Sequence of chain 1.C:
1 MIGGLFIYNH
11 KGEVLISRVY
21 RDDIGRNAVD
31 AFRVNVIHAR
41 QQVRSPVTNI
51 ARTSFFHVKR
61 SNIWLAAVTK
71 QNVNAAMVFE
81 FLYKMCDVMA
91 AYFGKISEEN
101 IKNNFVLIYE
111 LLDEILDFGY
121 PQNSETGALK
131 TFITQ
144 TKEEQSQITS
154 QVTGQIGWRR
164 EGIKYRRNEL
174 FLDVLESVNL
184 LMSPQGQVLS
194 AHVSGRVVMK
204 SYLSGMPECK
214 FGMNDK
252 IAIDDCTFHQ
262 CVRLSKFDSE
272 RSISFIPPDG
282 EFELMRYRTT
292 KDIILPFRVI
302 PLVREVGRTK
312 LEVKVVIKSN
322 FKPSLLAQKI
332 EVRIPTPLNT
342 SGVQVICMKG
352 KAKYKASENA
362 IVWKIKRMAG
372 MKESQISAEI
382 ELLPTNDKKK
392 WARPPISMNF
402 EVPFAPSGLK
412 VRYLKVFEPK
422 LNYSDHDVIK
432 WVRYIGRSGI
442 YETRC

Binding-site contacts:
Ligand atom OXT contacts residue LYS431 of chain 1.C at 3.5 Å (salt-bridge).
Ligand atom N contacts residue TRP432 of chain 1.C at 3.3 Å.
Ligand atom NE contacts residue THR26 of chain 1.H at 2.7 Å (h-bond).
Ligand atom NE contacts residue LYS27 of chain 1.H at 3.8 Å.
Ligand atom NH1 contacts residue LYS27 of chain 1.H at 3.2 Å (salt-bridge).
Ligand atom CZ contacts residue PHE174 of chain 1.C at 3.9 Å (hydrophobic).
Ligand atom CD contacts residue THR26 of chain 1.H at 3.4 Å.
Ligand atom NH1 contacts residue VAL429 of chain 1.C at 3.6 Å.
Ligand atom CB contacts residue TRP432 of chain 1.C at 3.5 Å (hydrophobic).
Ligand atom CE1 contacts residue ARG434 of chain 1.C at 3.6 Å.
Ligand atom O contacts residue LYS431 of chain 1.C at 3.4 Å.
Ligand atom CZ contacts residue ARG434 of chain 1.C at 3.3 Å.
Ligand atom OD1 contacts residue LYS431 of chain 1.C at 3.1 Å (salt-bridge).
Ligand atom CD1 contacts residue VAL433 of chain 1.C at 3.3 Å (hydrophobic).
Ligand atom ND2 contacts residue LYS431 of chain 1.C at 3.6 Å.
Ligand atom CG contacts residue LYS431 of chain 1.C at 3.6 Å.
Ligand atom CE1 contacts residue PHE174 of chain 1.C at 3.8 Å (hydrophobic).
Ligand atom O contacts residue TRP432 of chain 1.C at 3.2 Å.
Ligand atom OH contacts residue ARG434 of chain 1.C at 2.8 Å (salt-bridge).
Ligand atom CG contacts residue VAL433 of chain 1.C at 3.7 Å (hydrophobic).
Ligand atom NH1 contacts residue THR26 of chain 1.H at 3.4 Å.
Ligand atom C contacts residue TRP432 of chain 1.C at 3.5 Å (hydrophobic).
Ligand atom CZ contacts residue LYS27 of chain 1.H at 3.7 Å.
Ligand atom CE2 contacts residue ARG434 of chain 1.C at 3.3 Å.
Ligand atom CA contacts residue TRP432 of chain 1.C at 3.9 Å (hydrophobic).
Ligand atom CE1 contacts residue ASP176 of chain 1.C at 3.4 Å.
Ligand atom CZ contacts residue THR26 of chain 1.H at 3.5 Å.
Ligand atom N contacts residue TRP432 of chain 1.C at 3.8 Å.
Ligand atom CG contacts residue THR26 of chain 1.H at 3.2 Å.
Ligand atom CZ contacts residue ASP176 of chain 1.C at 3.3 Å.
Ligand atom O contacts residue VAL433 of chain 1.C at 3.2 Å (h-bond).
Ligand atom N contacts residue VAL433 of chain 1.C at 3.6 Å.
Ligand atom O contacts residue TRP432 of chain 1.C at 3.8 Å.
Ligand atom OH contacts residue ASP176 of chain 1.C at 2.3 Å (salt-bridge).
Ligand atom CD1 contacts residue TRP432 of chain 1.C at 3.7 Å (hydrophobic).
Ligand atom CD2 contacts residue TRP432 of chain 1.C at 3.1 Å (hydrophobic).
Ligand atom C contacts residue TRP432 of chain 1.C at 3.6 Å (hydrophobic).
Ligand atom CD1 contacts residue ARG434 of chain 1.C at 3.6 Å.
Ligand atom CD2 contacts residue LYS431 of chain 1.C at 3.4 Å.
Ligand atom CD2 contacts residue VAL433 of chain 1.C at 3.2 Å (hydrophobic).

Sequence of chain 1.H:
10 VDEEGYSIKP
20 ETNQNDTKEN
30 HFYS

The protein below binds the small molecule below.
Small molecule (SMILES): CC(C)C[C@H](NC(=O)[C@H](CCCN=C(N)N)NC(=O)[C@H](CCC(N)=O)NC(=O)[C@H](Cc1ccc(O)cc1)NC(=O)[C@@H](N)CC(=O)O)C(=O)N[C@@H](CC(N)=O)C(=O)O